This protein binds this small molecule.
Small molecule (SMILES): NC(=O)[C@@H]1CCCN1

Binding-site contacts:
Ligand atom N2 contacts residue LYS12 of chain 1.A at 4.3 Å.
Ligand atom N2 contacts residue GLY11 of chain 1.A at 3.2 Å (h-bond).
Ligand atom CB contacts residue ALA160 of chain 1.A at 3.5 Å (hydrophobic).
Ligand atom C contacts residue GLY11 of chain 1.A at 3.7 Å.
Ligand atom C contacts residue LEU164 of chain 1.A at 3.6 Å (hydrophobic).
Ligand atom CB contacts residue CYS158 of chain 1.A at 3.9 Å (hydrophobic).
Ligand atom N2 contacts residue GLY159 of chain 1.A at 4.5 Å.
Ligand atom CB contacts residue GLY159 of chain 1.A at 3.7 Å.
Ligand atom N2 contacts residue LEU164 of chain 1.A at 4.2 Å.
Ligand atom C contacts residue VAL173 of chain 1.A at 3.3 Å (hydrophobic).
Ligand atom N2 contacts residue CYS158 of chain 1.A at 2.8 Å (h-bond).
Ligand atom N contacts residue VAL173 of chain 1.A at 3.3 Å (h-bond).
Ligand atom N2 contacts residue VAL173 of chain 1.A at 3.9 Å.
Ligand atom CA contacts residue CYS158 of chain 1.A at 4.1 Å (hydrophobic).
Ligand atom CB contacts residue VAL173 of chain 1.A at 4.1 Å (hydrophobic).
Ligand atom O contacts residue LEU164 of chain 1.A at 2.9 Å.
Ligand atom CD contacts residue SER172 of chain 1.A at 4.3 Å.
Ligand atom CA contacts residue VAL173 of chain 1.A at 2.9 Å (hydrophobic).
Ligand atom CD contacts residue ALA160 of chain 1.A at 4.3 Å (hydrophobic).
Ligand atom CA contacts residue ALA160 of chain 1.A at 4.5 Å (hydrophobic).
Ligand atom C contacts residue SER172 of chain 1.A at 4.1 Å.
Ligand atom O contacts residue GLY11 of chain 1.A at 3.4 Å (h-bond).
Ligand atom O contacts residue SER172 of chain 1.A at 3.3 Å.
Ligand atom CD contacts residue LEU164 of chain 1.A at 4.5 Å (hydrophobic).
Ligand atom CA contacts residue SER172 of chain 1.A at 4.3 Å.
Ligand atom C contacts residue GLY174 of chain 1.A at 4.3 Å.
Ligand atom C contacts residue CYS158 of chain 1.A at 3.9 Å (hydrophobic).
Ligand atom N2 contacts residue GLY174 of chain 1.A at 4.0 Å.
Ligand atom N contacts residue SER172 of chain 1.A at 3.3 Å.
Ligand atom CG contacts residue ALA160 of chain 1.A at 3.6 Å (hydrophobic).
Ligand atom O contacts residue VAL173 of chain 1.A at 3.8 Å.

Sequence of chain 1.A:
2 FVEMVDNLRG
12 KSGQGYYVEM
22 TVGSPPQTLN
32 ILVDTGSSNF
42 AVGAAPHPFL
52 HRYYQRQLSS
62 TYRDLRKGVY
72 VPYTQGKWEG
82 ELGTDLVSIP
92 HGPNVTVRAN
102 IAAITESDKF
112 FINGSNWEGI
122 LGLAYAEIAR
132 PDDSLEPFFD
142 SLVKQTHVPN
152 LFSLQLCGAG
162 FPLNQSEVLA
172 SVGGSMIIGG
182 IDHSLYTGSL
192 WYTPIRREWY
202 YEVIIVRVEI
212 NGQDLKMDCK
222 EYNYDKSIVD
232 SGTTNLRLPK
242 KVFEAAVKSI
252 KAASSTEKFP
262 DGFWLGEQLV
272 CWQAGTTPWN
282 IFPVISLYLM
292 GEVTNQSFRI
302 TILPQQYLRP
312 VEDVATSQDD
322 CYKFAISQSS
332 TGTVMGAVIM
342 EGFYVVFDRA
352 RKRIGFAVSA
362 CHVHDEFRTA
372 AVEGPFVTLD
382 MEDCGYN